Sequence of chain 1.A:
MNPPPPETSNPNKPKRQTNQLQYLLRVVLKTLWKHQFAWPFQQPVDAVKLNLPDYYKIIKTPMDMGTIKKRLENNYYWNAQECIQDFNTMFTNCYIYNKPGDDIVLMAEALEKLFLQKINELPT

A small-molecule ligand and the protein it binds are described below.
Small molecule (SMILES): CN(CCCNc1cc(=O)oc2ccccc12)C(=O)c1cccs1

Binding-site contacts:
Ligand atom O7 contacts residue ILE118 of chain 1.A at 3.2 Å.
Ligand atom C2 contacts residue LEU64 of chain 1.A at 3.8 Å (hydrophobic).
Ligand atom C8 contacts residue ILE118 of chain 1.A at 3.4 Å (hydrophobic).
Ligand atom C21 contacts residue TRP53 of chain 1.A at 4.0 Å (hydrophobic).
Ligand atom C21 contacts residue ILE118 of chain 1.A at 3.9 Å (hydrophobic).
Ligand atom C13 contacts residue ASN112 of chain 1.A at 4.1 Å.
Ligand atom C10 contacts residue ILE118 of chain 1.A at 4.0 Å (hydrophobic).
Ligand atom C1 contacts residue ILE118 of chain 1.A at 3.9 Å (hydrophobic).
Ligand atom C20 contacts residue MET121 of chain 1.A at 3.9 Å (hydrophobic).
Ligand atom O11 contacts residue ASN112 of chain 1.A at 2.9 Å (h-bond).
Ligand atom C6 contacts residue ILE118 of chain 1.A at 3.4 Å (hydrophobic).
Ligand atom O11 contacts residue TYR69 of chain 1.A at 3.6 Å.
Ligand atom S19 contacts residue ILE118 of chain 1.A at 3.6 Å (h-bond).
Ligand atom C22 contacts residue ILE118 of chain 1.A at 3.6 Å (hydrophobic).
Ligand atom O11 contacts residue ILE118 of chain 1.A at 4.0 Å.
Ligand atom C20 contacts residue ILE118 of chain 1.A at 3.9 Å (hydrophobic).
Ligand atom C24 contacts residue ASP116 of chain 1.A at 3.8 Å.
Ligand atom C4 contacts residue LEU64 of chain 1.A at 3.8 Å (hydrophobic).
Ligand atom C17 contacts residue ILE118 of chain 1.A at 3.6 Å (hydrophobic).
Ligand atom C9 contacts residue TYR111 of chain 1.A at 3.9 Å (hydrophobic).
Ligand atom C3 contacts residue LEU64 of chain 1.A at 3.5 Å (hydrophobic).
Ligand atom O7 contacts residue VAL59 of chain 1.A at 4.0 Å.
Ligand atom S19 contacts residue ASP117 of chain 1.A at 3.7 Å.
Ligand atom O23 contacts residue ASP117 of chain 1.A at 3.2 Å (salt-bridge).
Ligand atom C1 contacts residue PRO54 of chain 1.A at 3.5 Å (hydrophobic).
Ligand atom C13 contacts residue TYR111 of chain 1.A at 4.1 Å (hydrophobic).
Ligand atom C20 contacts residue TRP53 of chain 1.A at 3.7 Å (hydrophobic).
Ligand atom C8 contacts residue ASN112 of chain 1.A at 3.8 Å.
Ligand atom C9 contacts residue ASN112 of chain 1.A at 3.7 Å.
Ligand atom C5 contacts residue ILE118 of chain 1.A at 3.8 Å (hydrophobic).
Ligand atom O11 contacts residue TYR111 of chain 1.A at 3.5 Å.
Ligand atom O23 contacts residue ILE118 of chain 1.A at 2.9 Å (h-bond).
Ligand atom C14 contacts residue ASN112 of chain 1.A at 3.3 Å.
Ligand atom C10 contacts residue LEU66 of chain 1.A at 3.8 Å (hydrophobic).
Ligand atom C2 contacts residue PRO54 of chain 1.A at 3.6 Å (hydrophobic).
Ligand atom C18 contacts residue ILE118 of chain 1.A at 3.5 Å (hydrophobic).
Ligand atom C9 contacts residue ILE118 of chain 1.A at 3.8 Å (hydrophobic).
Ligand atom O23 contacts residue ASP116 of chain 1.A at 3.9 Å.
Ligand atom C13 contacts residue LEU66 of chain 1.A at 3.6 Å (hydrophobic).
Ligand atom N12 contacts residue LEU66 of chain 1.A at 3.9 Å.